Sequence of chain 1.B:
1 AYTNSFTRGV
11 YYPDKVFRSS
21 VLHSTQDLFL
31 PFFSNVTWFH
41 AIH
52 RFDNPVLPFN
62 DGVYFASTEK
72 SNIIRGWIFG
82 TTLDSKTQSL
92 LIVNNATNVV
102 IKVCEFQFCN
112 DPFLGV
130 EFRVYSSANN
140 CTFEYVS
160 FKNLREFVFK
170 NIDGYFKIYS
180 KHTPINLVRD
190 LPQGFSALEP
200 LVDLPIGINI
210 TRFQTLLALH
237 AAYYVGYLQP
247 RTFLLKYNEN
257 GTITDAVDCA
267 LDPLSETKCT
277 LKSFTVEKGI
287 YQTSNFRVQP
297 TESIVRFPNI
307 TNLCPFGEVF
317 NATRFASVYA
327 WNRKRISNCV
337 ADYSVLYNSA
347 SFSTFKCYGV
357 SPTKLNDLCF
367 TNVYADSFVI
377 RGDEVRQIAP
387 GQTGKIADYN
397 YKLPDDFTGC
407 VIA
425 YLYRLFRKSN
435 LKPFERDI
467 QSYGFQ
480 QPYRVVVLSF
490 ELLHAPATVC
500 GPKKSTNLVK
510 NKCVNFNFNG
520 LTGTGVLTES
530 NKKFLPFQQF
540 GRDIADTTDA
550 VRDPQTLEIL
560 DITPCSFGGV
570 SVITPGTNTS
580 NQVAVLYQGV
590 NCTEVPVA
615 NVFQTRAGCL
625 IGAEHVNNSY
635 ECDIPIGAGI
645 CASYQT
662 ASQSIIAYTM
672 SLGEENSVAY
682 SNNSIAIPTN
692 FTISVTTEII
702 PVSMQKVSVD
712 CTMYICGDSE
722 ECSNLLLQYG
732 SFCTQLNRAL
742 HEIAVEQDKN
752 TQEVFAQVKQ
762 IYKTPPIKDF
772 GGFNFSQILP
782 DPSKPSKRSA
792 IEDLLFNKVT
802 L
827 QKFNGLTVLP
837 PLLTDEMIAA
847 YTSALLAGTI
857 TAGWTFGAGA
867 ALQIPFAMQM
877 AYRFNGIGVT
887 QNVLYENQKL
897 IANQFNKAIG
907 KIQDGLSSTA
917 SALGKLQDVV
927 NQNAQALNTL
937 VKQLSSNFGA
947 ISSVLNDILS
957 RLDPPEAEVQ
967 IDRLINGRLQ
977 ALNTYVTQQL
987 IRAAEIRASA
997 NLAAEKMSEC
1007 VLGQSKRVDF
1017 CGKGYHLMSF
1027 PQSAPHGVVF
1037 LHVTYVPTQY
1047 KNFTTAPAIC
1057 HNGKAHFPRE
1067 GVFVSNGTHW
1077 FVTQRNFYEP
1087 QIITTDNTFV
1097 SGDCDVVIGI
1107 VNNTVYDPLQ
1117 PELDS

The small molecule below binds the protein below.
Small molecule (SMILES): CC(=O)N[C@@H]1[C@@H](O)[C@H](O)[C@@H](CO)O[C@H]1O

Binding-site contacts:
Ligand atom O6 contacts residue LEU507 of chain 1.B at 4.2 Å.
Ligand atom O7 contacts residue ASN305 of chain 1.B at 2.9 Å (h-bond).
Ligand atom C1 contacts residue ASN305 of chain 1.B at 1.4 Å.
Ligand atom C6 contacts residue ASN305 of chain 1.B at 4.5 Å.
Ligand atom O7 contacts residue ILE306 of chain 1.B at 4.5 Å.
Ligand atom O5 contacts residue LEU507 of chain 1.B at 4.5 Å.
Ligand atom C2 contacts residue ASN305 of chain 1.B at 2.5 Å.
Ligand atom C7 contacts residue ASN305 of chain 1.B at 3.0 Å.
Ligand atom C5 contacts residue LEU507 of chain 1.B at 4.4 Å (hydrophobic).
Ligand atom C5 contacts residue ASN305 of chain 1.B at 3.7 Å.
Ligand atom C8 contacts residue ASN305 of chain 1.B at 4.2 Å.
Ligand atom N2 contacts residue ASN305 of chain 1.B at 2.8 Å (h-bond).
Ligand atom C3 contacts residue ASN305 of chain 1.B at 3.8 Å.
Ligand atom O5 contacts residue ASN305 of chain 1.B at 2.4 Å (h-bond).
Ligand atom C4 contacts residue ASN305 of chain 1.B at 4.3 Å.